Sequence of chain 1.H:
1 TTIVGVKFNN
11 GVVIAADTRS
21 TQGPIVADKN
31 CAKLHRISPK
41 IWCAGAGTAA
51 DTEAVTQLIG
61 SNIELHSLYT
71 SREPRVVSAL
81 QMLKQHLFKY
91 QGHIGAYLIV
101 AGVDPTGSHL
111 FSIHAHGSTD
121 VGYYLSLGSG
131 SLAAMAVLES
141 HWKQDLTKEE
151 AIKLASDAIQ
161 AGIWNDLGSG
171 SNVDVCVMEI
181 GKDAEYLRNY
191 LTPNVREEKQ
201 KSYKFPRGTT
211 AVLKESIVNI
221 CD

Binding-site contacts:
Ligand atom C11 contacts residue THR1 of chain 1.H at 2.5 Å.
Ligand atom C11 contacts residue ARG19 of chain 1.H at 3.3 Å.
Ligand atom C30 contacts residue ASP125 of chain 1.I at 3.7 Å.
Ligand atom O37 contacts residue GLN22 of chain 1.H at 3.5 Å.
Ligand atom C5 contacts residue ALA49 of chain 1.H at 3.7 Å (hydrophobic).
Ligand atom C2 contacts residue THR52 of chain 1.H at 3.5 Å.
Ligand atom C11 contacts residue GLY168 of chain 1.H at 3.1 Å.
Ligand atom C4 contacts residue ALA49 of chain 1.H at 3.6 Å (hydrophobic).
Ligand atom O13 contacts residue THR21 of chain 1.H at 3.3 Å (h-bond).
Ligand atom C24 contacts residue THR21 of chain 1.H at 3.7 Å.
Ligand atom C1 contacts residue THR52 of chain 1.H at 3.6 Å.
Ligand atom C4 contacts residue CYS31 of chain 1.H at 3.6 Å (hydrophobic).
Ligand atom O39 contacts residue ALA49 of chain 1.H at 3.1 Å (h-bond).
Ligand atom C9 contacts residue THR1 of chain 1.H at 1.4 Å.
Ligand atom C1 contacts residue GLY45 of chain 1.H at 3.6 Å.
Ligand atom C23 contacts residue GLY47 of chain 1.H at 3.6 Å.
Ligand atom C33 contacts residue THR48 of chain 1.H at 3.7 Å.
Ligand atom O21 contacts residue THR1 of chain 1.H at 2.3 Å (h-bond).
Ligand atom O13 contacts residue THR1 of chain 1.H at 3.1 Å (h-bond).
Ligand atom C6 contacts residue THR1 of chain 1.H at 3.7 Å.
Ligand atom C7 contacts residue THR1 of chain 1.H at 2.6 Å.
Ligand atom N28 contacts residue ASP125 of chain 1.I at 3.0 Å (salt-bridge).
Ligand atom C42 contacts residue MES1 of chain 1.FA at 3.6 Å.
Ligand atom C10 contacts residue THR1 of chain 1.H at 1.5 Å.
Ligand atom N22 contacts residue GLY47 of chain 1.H at 2.8 Å (h-bond).
Ligand atom C12 contacts residue THR1 of chain 1.H at 2.5 Å.
Ligand atom O21 contacts residue MES1 of chain 1.FA at 2.5 Å (h-bond).
Ligand atom C42 contacts residue GLY47 of chain 1.H at 3.7 Å.
Ligand atom C7 contacts residue GLY47 of chain 1.H at 3.5 Å.
Ligand atom N22 contacts residue THR1 of chain 1.H at 3.7 Å.
Ligand atom C10 contacts residue GLY168 of chain 1.H at 3.7 Å.
Ligand atom O49 contacts residue THR21 of chain 1.H at 3.1 Å (h-bond).
Ligand atom N25 contacts residue THR21 of chain 1.H at 2.9 Å (h-bond).
Ligand atom C8 contacts residue THR1 of chain 1.H at 2.4 Å.
Ligand atom C40 contacts residue THR21 of chain 1.H at 3.6 Å.
Ligand atom O21 contacts residue GLY47 of chain 1.H at 3.0 Å (h-bond).
Ligand atom C24 contacts residue GLY47 of chain 1.H at 3.5 Å.
Ligand atom C8 contacts residue GLY47 of chain 1.H at 3.7 Å.
Ligand atom C12 contacts residue MES1 of chain 1.FA at 3.4 Å.
Ligand atom O49 contacts residue SER20 of chain 1.H at 3.2 Å (h-bond).

A small-molecule ligand and the protein it binds are described below.
Small molecule (SMILES): COc1ccc(C[C@H](NC(=O)[C@H](C)NC(=O)CN2CCOCC2)C(=O)N[C@@H](Cc2ccccc2)[C@@H](O)[C@H](C)CO)cc1

Sequence of chain 1.I:
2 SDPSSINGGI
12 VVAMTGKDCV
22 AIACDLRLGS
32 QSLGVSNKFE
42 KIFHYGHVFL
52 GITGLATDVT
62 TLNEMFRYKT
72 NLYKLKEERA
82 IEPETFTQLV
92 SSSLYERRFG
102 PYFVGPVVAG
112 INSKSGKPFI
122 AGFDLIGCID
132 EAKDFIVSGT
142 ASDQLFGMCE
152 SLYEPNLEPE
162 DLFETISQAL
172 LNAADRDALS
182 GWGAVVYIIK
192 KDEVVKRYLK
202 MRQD

Sequence of chain 1.Z:
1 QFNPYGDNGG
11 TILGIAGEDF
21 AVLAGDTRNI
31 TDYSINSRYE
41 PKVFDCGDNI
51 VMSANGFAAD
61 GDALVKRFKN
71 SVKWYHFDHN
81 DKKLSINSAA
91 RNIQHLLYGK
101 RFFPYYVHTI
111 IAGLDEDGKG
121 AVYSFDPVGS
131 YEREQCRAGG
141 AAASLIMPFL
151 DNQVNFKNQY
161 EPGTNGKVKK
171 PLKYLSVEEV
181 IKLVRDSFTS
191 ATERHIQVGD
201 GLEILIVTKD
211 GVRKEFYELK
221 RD